This protein binds this small molecule.
Small molecule (SMILES): Cc1cc(CCCOc2c(C)cc(-c3noc(C(F)(F)F)n3)cc2C)on1

Sequence of chain 26.A:
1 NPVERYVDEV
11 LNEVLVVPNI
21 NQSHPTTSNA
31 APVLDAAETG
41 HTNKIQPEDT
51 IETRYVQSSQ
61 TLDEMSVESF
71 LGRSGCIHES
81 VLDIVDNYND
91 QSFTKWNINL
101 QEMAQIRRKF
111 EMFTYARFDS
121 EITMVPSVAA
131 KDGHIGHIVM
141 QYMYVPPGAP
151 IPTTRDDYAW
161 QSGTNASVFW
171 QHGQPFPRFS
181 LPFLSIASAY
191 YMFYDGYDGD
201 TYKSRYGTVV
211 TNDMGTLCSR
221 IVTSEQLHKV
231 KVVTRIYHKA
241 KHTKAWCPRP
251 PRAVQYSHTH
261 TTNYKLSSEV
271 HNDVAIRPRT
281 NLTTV

Binding-site contacts:
Ligand atom CM2 contacts residue ILE122 of chain 26.A at 3.5 Å (hydrophobic).
Ligand atom CM6 contacts residue LEU184 of chain 26.A at 3.0 Å (hydrophobic).
Ligand atom C5 contacts residue MET214 of chain 26.A at 3.5 Å (hydrophobic).
Ligand atom F3 contacts residue MET143 of chain 26.A at 3.3 Å.
Ligand atom F1 contacts residue LEU217 of chain 26.A at 3.4 Å.
Ligand atom N1A contacts residue PHE179 of chain 26.A at 3.7 Å.
Ligand atom C1B contacts residue LEU181 of chain 26.A at 3.7 Å (hydrophobic).
Ligand atom N1A contacts residue LEU181 of chain 26.A at 3.7 Å.
Ligand atom C3A contacts residue PHE179 of chain 26.A at 3.4 Å (hydrophobic).
Ligand atom O1 contacts residue MET214 of chain 26.A at 3.5 Å (h-bond).
Ligand atom CM3 contacts residue TYR190 of chain 26.A at 3.5 Å (hydrophobic).
Ligand atom CM6 contacts residue TYR144 of chain 26.A at 3.3 Å (hydrophobic).
Ligand atom CM4 contacts residue PHE179 of chain 26.A at 3.8 Å (hydrophobic).
Ligand atom C5B contacts residue LEU181 of chain 26.A at 3.4 Å (hydrophobic).
Ligand atom CM6 contacts residue MET214 of chain 26.A at 3.5 Å (hydrophobic).
Ligand atom C5B contacts residue TYR144 of chain 26.A at 3.5 Å (hydrophobic).
Ligand atom F3 contacts residue ALA166 of chain 26.A at 2.8 Å.
Ligand atom N3A contacts residue PHE179 of chain 26.A at 3.2 Å.
Ligand atom C1C contacts residue MET214 of chain 26.A at 3.5 Å (hydrophobic).
Ligand atom C3A contacts residue TYR144 of chain 26.A at 3.4 Å (hydrophobic).
Ligand atom C1B contacts residue ILE98 of chain 26.A at 3.6 Å (hydrophobic).
Ligand atom C2A contacts residue PHE179 of chain 26.A at 3.6 Å (hydrophobic).
Ligand atom F1 contacts residue TYR142 of chain 26.A at 3.6 Å.
Ligand atom F3 contacts residue SER167 of chain 26.A at 3.8 Å.
Ligand atom N3A contacts residue TYR144 of chain 26.A at 3.7 Å.
Ligand atom C4B contacts residue LEU181 of chain 26.A at 3.5 Å (hydrophobic).
Ligand atom C4 contacts residue TYR190 of chain 26.A at 3.4 Å (hydrophobic).
Ligand atom F3 contacts residue TYR144 of chain 26.A at 2.9 Å.
Ligand atom O1A contacts residue TYR144 of chain 26.A at 3.1 Å.
Ligand atom N1A contacts residue TYR144 of chain 26.A at 3.1 Å.
Ligand atom C6B contacts residue LEU181 of chain 26.A at 3.4 Å (hydrophobic).
Ligand atom F2 contacts residue VAL168 of chain 26.A at 2.6 Å.
Ligand atom CM4 contacts residue TYR142 of chain 26.A at 3.5 Å (hydrophobic).
Ligand atom C2A contacts residue TYR144 of chain 26.A at 3.5 Å (hydrophobic).
Ligand atom CM3 contacts residue ASN212 of chain 26.A at 3.5 Å.
Ligand atom O1B contacts residue ILE98 of chain 26.A at 3.0 Å.
Ligand atom F2 contacts residue TYR142 of chain 26.A at 3.6 Å.
Ligand atom F2 contacts residue PHE179 of chain 26.A at 3.3 Å.
Ligand atom F1 contacts residue PHE179 of chain 26.A at 3.8 Å.
Ligand atom F3 contacts residue TYR142 of chain 26.A at 2.8 Å.

Sequence of chain 26.C:
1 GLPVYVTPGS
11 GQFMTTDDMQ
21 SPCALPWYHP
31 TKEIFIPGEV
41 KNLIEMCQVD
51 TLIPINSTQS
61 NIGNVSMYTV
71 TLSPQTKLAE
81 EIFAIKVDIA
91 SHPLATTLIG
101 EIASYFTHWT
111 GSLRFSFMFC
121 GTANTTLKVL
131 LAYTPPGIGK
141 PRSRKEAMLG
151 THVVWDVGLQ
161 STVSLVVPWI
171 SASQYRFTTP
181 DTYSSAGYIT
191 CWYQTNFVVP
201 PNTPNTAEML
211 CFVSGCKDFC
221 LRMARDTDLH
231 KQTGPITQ